The small molecule below binds the protein below.
Small molecule (SMILES): CC(=O)N[C@@H]1[C@@H](O)[C@H](O)[C@@H](CO)O[C@H]1O

Binding-site contacts:
Ligand atom C6 contacts residue SER500 of chain 1.B at 3.7 Å.
Ligand atom C5 contacts residue SER500 of chain 1.B at 3.8 Å.
Ligand atom N2 contacts residue ASN524 of chain 1.B at 2.7 Å (h-bond).
Ligand atom O5 contacts residue ASN524 of chain 1.B at 2.4 Å (h-bond).
Ligand atom C8 contacts residue ASN524 of chain 1.B at 3.8 Å.
Ligand atom C5 contacts residue ASN524 of chain 1.B at 3.6 Å.
Ligand atom C2 contacts residue ASN524 of chain 1.B at 2.2 Å.
Ligand atom O5 contacts residue SER500 of chain 1.B at 3.2 Å.
Ligand atom C3 contacts residue ASN524 of chain 1.B at 3.6 Å.
Ligand atom C1 contacts residue ASN524 of chain 1.B at 1.4 Å.
Ligand atom C7 contacts residue ALA525 of chain 1.B at 4.4 Å (hydrophobic).
Ligand atom O7 contacts residue ASN524 of chain 1.B at 3.5 Å (h-bond).
Ligand atom C7 contacts residue ASN524 of chain 1.B at 3.1 Å.
Ligand atom C4 contacts residue ASN524 of chain 1.B at 4.1 Å.
Ligand atom C8 contacts residue ALA525 of chain 1.B at 3.4 Å (hydrophobic).
Ligand atom C1 contacts residue SER500 of chain 1.B at 4.0 Å.
Ligand atom O6 contacts residue SER500 of chain 1.B at 4.2 Å.

Sequence of chain 1.B:
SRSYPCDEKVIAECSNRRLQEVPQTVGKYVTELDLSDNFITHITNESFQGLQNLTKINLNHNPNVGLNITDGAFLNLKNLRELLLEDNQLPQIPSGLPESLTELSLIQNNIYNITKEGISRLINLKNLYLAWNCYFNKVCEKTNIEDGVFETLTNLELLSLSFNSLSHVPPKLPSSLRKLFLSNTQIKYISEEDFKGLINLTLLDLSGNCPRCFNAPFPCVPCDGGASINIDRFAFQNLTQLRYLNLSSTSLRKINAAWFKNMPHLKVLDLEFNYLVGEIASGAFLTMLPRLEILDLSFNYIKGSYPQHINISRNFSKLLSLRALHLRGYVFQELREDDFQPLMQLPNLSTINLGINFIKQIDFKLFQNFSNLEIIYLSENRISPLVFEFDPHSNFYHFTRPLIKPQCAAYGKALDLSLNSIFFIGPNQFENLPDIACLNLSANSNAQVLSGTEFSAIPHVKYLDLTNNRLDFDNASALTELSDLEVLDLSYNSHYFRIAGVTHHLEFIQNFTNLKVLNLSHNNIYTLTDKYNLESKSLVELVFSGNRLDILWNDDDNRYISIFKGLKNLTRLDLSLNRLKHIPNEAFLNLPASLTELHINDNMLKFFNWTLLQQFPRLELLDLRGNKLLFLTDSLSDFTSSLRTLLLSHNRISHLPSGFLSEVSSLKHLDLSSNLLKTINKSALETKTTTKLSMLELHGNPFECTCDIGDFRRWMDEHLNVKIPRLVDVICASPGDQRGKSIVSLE